Binding-site contacts:
Ligand atom CE contacts residue THR26 of chain 1.A at 3.8 Å.
Ligand atom CE contacts residue PHE24 of chain 1.A at 4.2 Å (hydrophobic).
Ligand atom SD contacts residue THR26 of chain 1.A at 4.1 Å.
Ligand atom N contacts residue SER83 of chain 1.A at 4.2 Å.

Sequence of chain 1.A:
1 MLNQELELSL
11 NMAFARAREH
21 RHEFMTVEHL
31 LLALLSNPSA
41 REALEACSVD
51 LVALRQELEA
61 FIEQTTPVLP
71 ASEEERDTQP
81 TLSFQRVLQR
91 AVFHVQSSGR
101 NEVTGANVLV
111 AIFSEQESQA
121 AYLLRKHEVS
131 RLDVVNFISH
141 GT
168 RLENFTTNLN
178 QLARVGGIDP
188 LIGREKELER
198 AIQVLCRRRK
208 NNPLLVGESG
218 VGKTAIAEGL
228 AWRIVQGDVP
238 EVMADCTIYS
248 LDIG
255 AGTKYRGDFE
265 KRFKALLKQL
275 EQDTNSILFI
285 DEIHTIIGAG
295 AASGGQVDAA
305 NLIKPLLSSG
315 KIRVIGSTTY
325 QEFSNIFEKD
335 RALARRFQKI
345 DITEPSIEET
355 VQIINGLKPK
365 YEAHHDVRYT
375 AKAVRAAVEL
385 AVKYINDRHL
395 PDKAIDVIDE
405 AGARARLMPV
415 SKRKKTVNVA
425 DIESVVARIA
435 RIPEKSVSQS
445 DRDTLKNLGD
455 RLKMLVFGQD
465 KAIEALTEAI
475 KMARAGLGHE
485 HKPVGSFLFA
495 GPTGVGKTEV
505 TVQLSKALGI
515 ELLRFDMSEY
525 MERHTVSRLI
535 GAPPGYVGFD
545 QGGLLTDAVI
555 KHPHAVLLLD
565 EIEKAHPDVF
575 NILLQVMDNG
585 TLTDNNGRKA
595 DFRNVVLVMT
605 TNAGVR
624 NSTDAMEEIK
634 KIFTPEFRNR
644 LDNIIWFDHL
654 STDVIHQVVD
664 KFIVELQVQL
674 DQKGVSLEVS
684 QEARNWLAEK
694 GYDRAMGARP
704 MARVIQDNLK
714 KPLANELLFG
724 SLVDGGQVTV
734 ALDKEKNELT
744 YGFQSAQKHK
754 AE

A small-molecule ligand and the protein it binds are described below.
Small molecule (SMILES): CSCC[C@H](N)C(=O)O